The small molecule below binds the protein below.
Small molecule (SMILES): CC(=O)N[C@H]1[C@H](O[C@H]2[C@H](O)[C@@H](NC(C)=O)CO[C@@H]2CO)O[C@H](CO)[C@@H](O[C@@H]2O[C@H](CO)[C@@H](O)[C@H](O[C@H]3O[C@H](CO)[C@@H](O)[C@H](O)[C@@H]3O)[C@@H]2O)[C@@H]1O

Sequence of chain 1.H:
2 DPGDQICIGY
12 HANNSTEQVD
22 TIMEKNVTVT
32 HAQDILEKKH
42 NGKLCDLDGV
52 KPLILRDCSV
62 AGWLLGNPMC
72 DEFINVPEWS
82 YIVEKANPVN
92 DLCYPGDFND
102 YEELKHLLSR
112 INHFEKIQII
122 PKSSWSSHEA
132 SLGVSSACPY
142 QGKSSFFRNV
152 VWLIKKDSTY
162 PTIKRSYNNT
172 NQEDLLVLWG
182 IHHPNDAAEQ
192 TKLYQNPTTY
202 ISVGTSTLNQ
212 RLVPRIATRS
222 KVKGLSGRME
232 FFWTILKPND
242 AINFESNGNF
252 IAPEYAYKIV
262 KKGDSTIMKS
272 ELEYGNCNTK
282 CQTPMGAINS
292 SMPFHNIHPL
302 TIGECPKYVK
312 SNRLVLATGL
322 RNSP

Sequence of chain 1.I:
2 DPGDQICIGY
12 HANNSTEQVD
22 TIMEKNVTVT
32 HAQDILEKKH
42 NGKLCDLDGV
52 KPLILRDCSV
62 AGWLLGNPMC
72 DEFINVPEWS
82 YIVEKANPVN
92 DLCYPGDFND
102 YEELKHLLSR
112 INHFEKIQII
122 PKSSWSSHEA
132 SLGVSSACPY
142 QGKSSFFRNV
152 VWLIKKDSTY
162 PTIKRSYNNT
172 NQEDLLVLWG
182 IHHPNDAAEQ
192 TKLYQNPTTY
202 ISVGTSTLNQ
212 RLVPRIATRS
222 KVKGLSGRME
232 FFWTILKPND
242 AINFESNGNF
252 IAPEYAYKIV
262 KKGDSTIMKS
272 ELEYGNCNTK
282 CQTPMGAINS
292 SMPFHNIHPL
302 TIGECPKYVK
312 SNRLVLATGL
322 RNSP

Binding-site contacts:
Ligand atom C3 contacts residue ASN240 of chain 1.I at 4.0 Å.
Ligand atom O7 contacts residue ASN240 of chain 1.I at 4.2 Å.
Ligand atom O4 contacts residue ASN240 of chain 1.I at 4.3 Å.
Ligand atom O7 contacts residue ASN169 of chain 1.I at 2.9 Å (h-bond).
Ligand atom N2 contacts residue ALA242 of chain 1.I at 4.3 Å.
Ligand atom C2 contacts residue ASN240 of chain 1.I at 4.0 Å.
Ligand atom O5 contacts residue ASN169 of chain 1.I at 2.3 Å (h-bond).
Ligand atom C1 contacts residue ASN169 of chain 1.I at 1.4 Å.
Ligand atom C2 contacts residue ASN169 of chain 1.I at 2.5 Å.
Ligand atom C6 contacts residue ASN240 of chain 1.I at 3.4 Å.
Ligand atom O5 contacts residue ASN240 of chain 1.I at 4.0 Å.
Ligand atom C5 contacts residue ASN169 of chain 1.I at 3.6 Å.
Ligand atom C8 contacts residue SER221 of chain 1.H at 4.0 Å.
Ligand atom C8 contacts residue ALA242 of chain 1.I at 3.5 Å (hydrophobic).
Ligand atom O7 contacts residue ALA242 of chain 1.I at 4.0 Å.
Ligand atom C7 contacts residue ALA242 of chain 1.I at 3.7 Å (hydrophobic).
Ligand atom N2 contacts residue ASN240 of chain 1.I at 3.8 Å.
Ligand atom C5 contacts residue ASN240 of chain 1.I at 3.2 Å.
Ligand atom C8 contacts residue ASN240 of chain 1.I at 3.5 Å.
Ligand atom C1 contacts residue ASN240 of chain 1.I at 4.0 Å.
Ligand atom C4 contacts residue ASN240 of chain 1.I at 4.3 Å.
Ligand atom O6 contacts residue THR171 of chain 1.I at 4.3 Å.
Ligand atom N2 contacts residue ASN169 of chain 1.I at 3.0 Å (h-bond).
Ligand atom C4 contacts residue ASN169 of chain 1.I at 4.2 Å.
Ligand atom C7 contacts residue ASN169 of chain 1.I at 3.2 Å.
Ligand atom C7 contacts residue ASN240 of chain 1.I at 4.1 Å.
Ligand atom C3 contacts residue ASN169 of chain 1.I at 3.8 Å.